This protein binds this small molecule.
Small molecule (SMILES): CC(=O)N[C@@H]1[C@@H](O)[C@H](O)[C@@H](CO)O[C@H]1O

Sequence of chain 1.C:
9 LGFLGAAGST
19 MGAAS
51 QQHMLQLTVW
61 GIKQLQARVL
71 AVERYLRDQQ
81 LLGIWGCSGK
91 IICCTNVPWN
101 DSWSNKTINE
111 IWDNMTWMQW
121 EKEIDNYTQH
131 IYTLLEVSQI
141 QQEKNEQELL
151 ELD

Binding-site contacts:
Ligand atom O7 contacts residue ASN105 of chain 1.C at 3.9 Å.
Ligand atom C2 contacts residue ASN105 of chain 1.C at 2.4 Å.
Ligand atom O5 contacts residue ASN105 of chain 1.C at 2.4 Å (h-bond).
Ligand atom C3 contacts residue ASN105 of chain 1.C at 3.8 Å.
Ligand atom C4 contacts residue ASN105 of chain 1.C at 4.2 Å.
Ligand atom O6 contacts residue ASN105 of chain 1.C at 4.0 Å.
Ligand atom C1 contacts residue ASN105 of chain 1.C at 1.4 Å.
Ligand atom C7 contacts residue ASN105 of chain 1.C at 3.6 Å.
Ligand atom N2 contacts residue ASN105 of chain 1.C at 2.9 Å (h-bond).
Ligand atom C5 contacts residue ASN105 of chain 1.C at 3.7 Å.